Binding-site contacts:
Ligand atom C1 contacts residue ASN154 of chain 37.E at 3.1 Å.
Ligand atom O7 contacts residue THR156 of chain 37.E at 4.5 Å.
Ligand atom C8 contacts residue THR156 of chain 37.E at 3.7 Å.
Ligand atom N2 contacts residue THR156 of chain 37.E at 3.2 Å.
Ligand atom O6 contacts residue MET151 of chain 37.E at 3.5 Å.
Ligand atom O5 contacts residue MET151 of chain 37.E at 4.2 Å.
Ligand atom O5 contacts residue ASN154 of chain 37.E at 3.8 Å.
Ligand atom O7 contacts residue ASN154 of chain 37.E at 3.2 Å (h-bond).
Ligand atom C8 contacts residue ASN154 of chain 37.E at 4.5 Å.
Ligand atom C3 contacts residue THR156 of chain 37.E at 4.4 Å.
Ligand atom N2 contacts residue ASN154 of chain 37.E at 4.0 Å.
Ligand atom C2 contacts residue THR156 of chain 37.E at 3.9 Å.
Ligand atom C2 contacts residue ASN154 of chain 37.E at 4.1 Å.
Ligand atom C7 contacts residue ASN154 of chain 37.E at 3.7 Å.
Ligand atom C7 contacts residue THR156 of chain 37.E at 3.6 Å.
Ligand atom C1 contacts residue THR156 of chain 37.E at 3.6 Å.

A small-molecule ligand and the protein it binds are described below.
Small molecule (SMILES): CC(=O)N[C@H]1[C@H](O[C@H]2[C@H](O)[C@@H](NC(C)=O)CO[C@@H]2CO)O[C@H](CO)[C@@H](O)[C@@H]1O

Sequence of chain 37.E:
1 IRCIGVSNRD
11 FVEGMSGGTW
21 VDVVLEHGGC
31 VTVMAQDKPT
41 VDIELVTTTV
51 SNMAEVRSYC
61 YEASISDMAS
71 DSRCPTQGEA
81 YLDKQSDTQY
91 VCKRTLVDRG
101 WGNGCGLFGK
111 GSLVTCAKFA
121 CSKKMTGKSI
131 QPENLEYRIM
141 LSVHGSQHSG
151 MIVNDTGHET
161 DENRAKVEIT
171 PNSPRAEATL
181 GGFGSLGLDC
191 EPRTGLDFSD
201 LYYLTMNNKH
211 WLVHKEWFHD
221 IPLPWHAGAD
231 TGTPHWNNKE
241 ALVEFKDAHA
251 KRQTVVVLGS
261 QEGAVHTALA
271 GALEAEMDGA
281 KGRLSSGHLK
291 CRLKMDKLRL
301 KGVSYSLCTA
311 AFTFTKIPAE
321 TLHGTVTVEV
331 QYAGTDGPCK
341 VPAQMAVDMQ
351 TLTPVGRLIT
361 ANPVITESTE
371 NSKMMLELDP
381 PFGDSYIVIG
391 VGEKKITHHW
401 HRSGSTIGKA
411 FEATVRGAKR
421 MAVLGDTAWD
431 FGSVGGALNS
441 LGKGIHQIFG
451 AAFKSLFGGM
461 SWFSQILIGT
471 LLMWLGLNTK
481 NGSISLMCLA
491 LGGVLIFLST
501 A